This protein binds this small molecule.
Small molecule (SMILES): CC(=O)N[C@@H]1[C@@H](O)[C@H](O)[C@@H](CO)O[C@H]1O

Sequence of chain 1.A:
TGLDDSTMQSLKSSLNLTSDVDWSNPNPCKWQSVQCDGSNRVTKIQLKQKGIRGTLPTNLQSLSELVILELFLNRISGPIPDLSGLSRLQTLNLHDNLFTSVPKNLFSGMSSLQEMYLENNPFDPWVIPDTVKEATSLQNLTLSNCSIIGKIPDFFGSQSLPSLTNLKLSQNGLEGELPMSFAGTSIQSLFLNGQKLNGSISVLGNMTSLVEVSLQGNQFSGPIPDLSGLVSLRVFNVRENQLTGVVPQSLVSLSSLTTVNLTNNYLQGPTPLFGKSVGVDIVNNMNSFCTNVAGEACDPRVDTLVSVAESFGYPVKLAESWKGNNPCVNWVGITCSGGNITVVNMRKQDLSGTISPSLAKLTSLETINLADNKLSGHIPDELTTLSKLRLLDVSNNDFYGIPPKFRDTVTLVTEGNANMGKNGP

Binding-site contacts:
Ligand atom C5 contacts residue ASN199 of chain 1.A at 3.6 Å.
Ligand atom C5 contacts residue GLY177 of chain 1.A at 4.3 Å.
Ligand atom N2 contacts residue ASN199 of chain 1.A at 2.9 Å (h-bond).
Ligand atom C4 contacts residue ASN199 of chain 1.A at 4.2 Å.
Ligand atom O5 contacts residue ASN199 of chain 1.A at 2.4 Å (h-bond).
Ligand atom C2 contacts residue ASN199 of chain 1.A at 2.4 Å.
Ligand atom C6 contacts residue GLU176 of chain 1.A at 3.6 Å.
Ligand atom C3 contacts residue ASN199 of chain 1.A at 3.8 Å.
Ligand atom C1 contacts residue GLY177 of chain 1.A at 4.4 Å.
Ligand atom C1 contacts residue ASN199 of chain 1.A at 1.4 Å.
Ligand atom C8 contacts residue ASN199 of chain 1.A at 4.4 Å.
Ligand atom O5 contacts residue GLY177 of chain 1.A at 4.1 Å.
Ligand atom O7 contacts residue ASN199 of chain 1.A at 3.1 Å (h-bond).
Ligand atom C7 contacts residue ASN199 of chain 1.A at 3.2 Å.
Ligand atom C6 contacts residue GLY177 of chain 1.A at 4.3 Å.
Ligand atom O6 contacts residue GLU176 of chain 1.A at 3.4 Å (salt-bridge).